Binding-site contacts:
Ligand atom CAF contacts residue LEU93 of chain 1.B at 3.8 Å (hydrophobic).
Ligand atom C8 contacts residue 1PE1 of chain 1.E at 3.6 Å.
Ligand atom N2 contacts residue SER38 of chain 1.B at 3.8 Å.
Ligand atom CAS contacts residue PHE124 of chain 1.B at 3.6 Å (hydrophobic).
Ligand atom N7 contacts residue 1PE1 of chain 1.E at 3.4 Å (h-bond).
Ligand atom C5 contacts residue MET84 of chain 1.B at 3.7 Å (hydrophobic).
Ligand atom NAI contacts residue PHE124 of chain 1.B at 3.5 Å.
Ligand atom N1 contacts residue THR170 of chain 1.B at 3.7 Å.
Ligand atom CAB contacts residue PHE124 of chain 1.B at 3.7 Å (hydrophobic).
Ligand atom N9 contacts residue 1PE1 of chain 1.E at 3.8 Å.
Ligand atom C4 contacts residue 1PE1 of chain 1.E at 3.7 Å.
Ligand atom CAA contacts residue LEU89 of chain 1.B at 3.2 Å (hydrophobic).
Ligand atom C8 contacts residue MET84 of chain 1.B at 3.9 Å (hydrophobic).
Ligand atom CAA contacts residue MET84 of chain 1.B at 3.9 Å (hydrophobic).
Ligand atom CAN contacts residue PHE124 of chain 1.B at 3.4 Å (hydrophobic).
Ligand atom CAC contacts residue PHE124 of chain 1.B at 3.7 Å (hydrophobic).
Ligand atom CL6 contacts residue 1PE1 of chain 1.E at 3.8 Å.
Ligand atom CAP contacts residue PHE124 of chain 1.B at 3.5 Å (hydrophobic).
Ligand atom C6 contacts residue 1PE1 of chain 1.E at 3.9 Å.
Ligand atom N3 contacts residue ASN37 of chain 1.B at 3.9 Å.
Ligand atom C5 contacts residue 1PE1 of chain 1.E at 3.5 Å.
Ligand atom C6 contacts residue ALA41 of chain 1.B at 3.9 Å (hydrophobic).
Ligand atom N2 contacts residue ASP79 of chain 1.B at 2.8 Å (salt-bridge).
Ligand atom CAC contacts residue ILE172 of chain 1.B at 3.8 Å (hydrophobic).
Ligand atom CAH contacts residue PHE124 of chain 1.B at 3.8 Å (hydrophobic).
Ligand atom CL6 contacts residue ALA41 of chain 1.B at 3.8 Å.
Ligand atom N7 contacts residue MET84 of chain 1.B at 3.6 Å.
Ligand atom CAF contacts residue TYR125 of chain 1.B at 3.8 Å (hydrophobic).
Ligand atom CAH contacts residue ASN37 of chain 1.B at 3.5 Å.
Ligand atom N1 contacts residue ALA41 of chain 1.B at 3.4 Å.
Ligand atom OAM contacts residue PHE124 of chain 1.B at 3.5 Å.
Ligand atom CAB contacts residue TYR125 of chain 1.B at 3.4 Å (hydrophobic).
Ligand atom CL6 contacts residue MET84 of chain 1.B at 3.9 Å.
Ligand atom CL6 contacts residue ILE82 of chain 1.B at 3.2 Å.
Ligand atom CL6 contacts residue GLY83 of chain 1.B at 3.3 Å.
Ligand atom CAC contacts residue MET84 of chain 1.B at 3.6 Å (hydrophobic).
Ligand atom CAN contacts residue LEU93 of chain 1.B at 3.8 Å (hydrophobic).
Ligand atom CAF contacts residue PHE124 of chain 1.B at 3.6 Å (hydrophobic).
Ligand atom C8 contacts residue LEU93 of chain 1.B at 3.6 Å (hydrophobic).
Ligand atom CAR contacts residue PHE124 of chain 1.B at 3.5 Å (hydrophobic).

The protein below binds the small molecule below.
Small molecule (SMILES): COc1c(C)cnc(Cn2cnc3c(Cl)nc(N)nc32)c1C

Sequence of chain 1.B:
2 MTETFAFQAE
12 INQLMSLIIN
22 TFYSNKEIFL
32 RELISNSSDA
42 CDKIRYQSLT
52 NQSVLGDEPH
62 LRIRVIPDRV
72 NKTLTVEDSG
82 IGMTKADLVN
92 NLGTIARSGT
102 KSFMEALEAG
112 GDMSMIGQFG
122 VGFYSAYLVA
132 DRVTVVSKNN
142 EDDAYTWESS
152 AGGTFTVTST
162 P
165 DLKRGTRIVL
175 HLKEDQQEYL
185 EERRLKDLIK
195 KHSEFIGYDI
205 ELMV